Sequence of chain 1.E:
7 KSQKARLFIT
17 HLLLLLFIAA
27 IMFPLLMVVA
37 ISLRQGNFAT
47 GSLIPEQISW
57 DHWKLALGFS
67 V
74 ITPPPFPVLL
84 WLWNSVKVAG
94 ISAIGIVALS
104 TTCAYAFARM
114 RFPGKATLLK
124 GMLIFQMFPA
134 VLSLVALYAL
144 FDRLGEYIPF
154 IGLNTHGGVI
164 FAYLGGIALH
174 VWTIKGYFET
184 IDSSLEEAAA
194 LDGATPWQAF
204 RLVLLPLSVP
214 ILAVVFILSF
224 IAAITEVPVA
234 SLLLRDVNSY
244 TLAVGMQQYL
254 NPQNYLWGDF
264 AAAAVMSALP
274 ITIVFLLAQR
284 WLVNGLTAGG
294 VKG

Sequence of chain 1.D:
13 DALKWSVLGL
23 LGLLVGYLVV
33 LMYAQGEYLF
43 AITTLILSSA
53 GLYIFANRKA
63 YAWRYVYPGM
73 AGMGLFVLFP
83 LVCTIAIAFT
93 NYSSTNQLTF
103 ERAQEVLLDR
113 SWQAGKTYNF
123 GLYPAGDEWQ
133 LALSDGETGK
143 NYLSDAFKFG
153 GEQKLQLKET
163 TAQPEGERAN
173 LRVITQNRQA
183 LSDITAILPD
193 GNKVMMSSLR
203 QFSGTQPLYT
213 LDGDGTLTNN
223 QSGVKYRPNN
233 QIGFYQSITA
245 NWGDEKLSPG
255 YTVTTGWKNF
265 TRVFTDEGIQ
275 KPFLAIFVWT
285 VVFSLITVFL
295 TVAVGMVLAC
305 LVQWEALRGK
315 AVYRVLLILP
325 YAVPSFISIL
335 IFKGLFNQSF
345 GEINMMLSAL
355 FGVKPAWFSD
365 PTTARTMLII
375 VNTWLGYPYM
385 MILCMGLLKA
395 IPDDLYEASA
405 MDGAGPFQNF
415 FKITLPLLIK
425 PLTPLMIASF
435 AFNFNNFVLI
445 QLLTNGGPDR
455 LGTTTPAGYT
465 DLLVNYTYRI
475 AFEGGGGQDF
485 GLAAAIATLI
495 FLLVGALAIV

The protein below binds the small molecule below.
Small molecule (SMILES): OC[C@H]1O[C@H](O[C@H]2[C@H](O)[C@@H](O)[C@@H](O)O[C@@H]2CO)[C@H](O)[C@@H](O)[C@@H]1O

Binding-site contacts:
Ligand atom C6 contacts residue ASN376 of chain 1.D at 3.2 Å.
Ligand atom O6 contacts residue PHE436 of chain 1.D at 3.5 Å.
Ligand atom C6 contacts residue PHE436 of chain 1.D at 4.0 Å (hydrophobic).
Ligand atom C2 contacts residue LEU379 of chain 1.D at 3.9 Å (hydrophobic).
Ligand atom C4 contacts residue TYR383 of chain 1.D at 4.1 Å (hydrophobic).
Ligand atom C2 contacts residue TYR325 of chain 1.D at 3.6 Å (hydrophobic).
Ligand atom O3 contacts residue SER329 of chain 1.D at 2.8 Å (h-bond).
Ligand atom C6 contacts residue ASN437 of chain 1.D at 3.4 Å.
Ligand atom C1 contacts residue TYR325 of chain 1.D at 4.1 Å (hydrophobic).
Ligand atom O6 contacts residue THR291 of chain 1.D at 4.0 Å.
Ligand atom C2 contacts residue TYR383 of chain 1.D at 3.7 Å (hydrophobic).
Ligand atom C4 contacts residue ASN376 of chain 1.D at 3.8 Å.
Ligand atom C5 contacts residue TYR383 of chain 1.D at 4.2 Å (hydrophobic).
Ligand atom C3 contacts residue PHE436 of chain 1.D at 4.2 Å (hydrophobic).
Ligand atom C4 contacts residue TYR325 of chain 1.D at 3.8 Å (hydrophobic).
Ligand atom O3 contacts residue LEU379 of chain 1.D at 3.4 Å.
Ligand atom O4 contacts residue PHE436 of chain 1.D at 3.4 Å.
Ligand atom C6 contacts residue GLY380 of chain 1.D at 3.7 Å.
Ligand atom C6 contacts residue TYR383 of chain 1.D at 3.8 Å (hydrophobic).
Ligand atom C5 contacts residue GLY380 of chain 1.D at 4.1 Å.
Ligand atom C5 contacts residue ASN376 of chain 1.D at 4.0 Å.
Ligand atom C3 contacts residue LEU379 of chain 1.D at 4.2 Å (hydrophobic).
Ligand atom C5 contacts residue PHE436 of chain 1.D at 3.8 Å (hydrophobic).
Ligand atom O6 contacts residue ASN437 of chain 1.D at 2.7 Å (h-bond).
Ligand atom O4 contacts residue ASN376 of chain 1.D at 3.0 Å (h-bond).
Ligand atom O5 contacts residue GLY380 of chain 1.D at 3.5 Å.
Ligand atom C1 contacts residue TYR383 of chain 1.D at 3.7 Å (hydrophobic).
Ligand atom C4 contacts residue LEU379 of chain 1.D at 3.8 Å (hydrophobic).
Ligand atom O3 contacts residue TYR325 of chain 1.D at 2.6 Å (h-bond).
Ligand atom O6 contacts residue SER433 of chain 1.D at 2.9 Å (h-bond).
Ligand atom O4 contacts residue ASN440 of chain 1.D at 3.1 Å (h-bond).
Ligand atom O4 contacts residue LEU379 of chain 1.D at 3.6 Å.
Ligand atom O2 contacts residue TYR325 of chain 1.D at 3.2 Å.
Ligand atom C6 contacts residue SER433 of chain 1.D at 3.7 Å.
Ligand atom O1 contacts residue PHE436 of chain 1.D at 4.1 Å.
Ligand atom O5 contacts residue LEU379 of chain 1.D at 4.1 Å.
Ligand atom C3 contacts residue TYR325 of chain 1.D at 3.5 Å (hydrophobic).
Ligand atom C5 contacts residue ASN437 of chain 1.D at 4.1 Å.
Ligand atom O6 contacts residue ASN376 of chain 1.D at 4.2 Å.
Ligand atom O5 contacts residue TYR383 of chain 1.D at 3.3 Å.